Sequence of chain 2.A:
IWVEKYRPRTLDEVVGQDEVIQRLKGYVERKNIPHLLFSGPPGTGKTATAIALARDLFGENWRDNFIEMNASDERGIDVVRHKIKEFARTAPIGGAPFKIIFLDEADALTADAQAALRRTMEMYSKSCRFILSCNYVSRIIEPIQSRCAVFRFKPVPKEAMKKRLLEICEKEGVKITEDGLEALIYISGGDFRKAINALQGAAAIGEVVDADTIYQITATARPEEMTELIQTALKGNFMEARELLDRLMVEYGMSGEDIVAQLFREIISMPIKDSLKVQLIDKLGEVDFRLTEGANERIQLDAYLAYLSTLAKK

Binding-site contacts:
Ligand atom N1 contacts residue VAL20 of chain 2.A at 3.2 Å (h-bond).
Ligand atom O1A contacts residue THR49 of chain 2.A at 3.1 Å (h-bond).
Ligand atom O3' contacts residue ARG12 of chain 2.A at 3.3 Å.
Ligand atom N3 contacts residue PRO13 of chain 2.A at 3.5 Å.
Ligand atom C4 contacts residue PHE197 of chain 2.A at 3.3 Å (hydrophobic).
Ligand atom O3G contacts residue LYS51 of chain 2.A at 3.5 Å.
Ligand atom O3' contacts residue VAL8 of chain 2.A at 2.7 Å (h-bond).
Ligand atom PB contacts residue ARG198 of chain 2.A at 3.1 Å.
Ligand atom N7 contacts residue THR49 of chain 2.A at 3.4 Å.
Ligand atom O2' contacts residue VAL8 of chain 2.A at 3.5 Å (h-bond).
Ligand atom O2G contacts residue THR52 of chain 2.A at 2.5 Å (h-bond).
Ligand atom C8 contacts residue PHE197 of chain 2.A at 3.1 Å (hydrophobic).
Ligand atom O2A contacts residue ALA53 of chain 2.A at 2.5 Å.
Ligand atom N9 contacts residue PHE197 of chain 2.A at 3.5 Å.
Ligand atom C2 contacts residue PRO13 of chain 2.A at 3.6 Å (hydrophobic).
Ligand atom O2' contacts residue PRO13 of chain 2.A at 3.0 Å.
Ligand atom N3B contacts residue ARG198 of chain 2.A at 3.3 Å (salt-bridge).
Ligand atom O2' contacts residue TYR11 of chain 2.A at 3.0 Å (h-bond).
Ligand atom O2' contacts residue ARG12 of chain 2.A at 2.8 Å.
Ligand atom O1B contacts residue ARG198 of chain 2.A at 2.3 Å (salt-bridge).
Ligand atom O2A contacts residue GLY50 of chain 2.A at 3.0 Å.
Ligand atom C6 contacts residue PHE197 of chain 2.A at 3.5 Å (hydrophobic).
Ligand atom O3G contacts residue GLY50 of chain 2.A at 3.4 Å (h-bond).
Ligand atom N6 contacts residue VAL20 of chain 2.A at 3.4 Å (h-bond).
Ligand atom O1A contacts residue GLY48 of chain 2.A at 3.4 Å.
Ligand atom N6 contacts residue THR49 of chain 2.A at 2.4 Å (h-bond).
Ligand atom C5 contacts residue PHE197 of chain 2.A at 3.0 Å (hydrophobic).
Ligand atom O3G contacts residue THR49 of chain 2.A at 2.9 Å (h-bond).
Ligand atom C4' contacts residue VAL8 of chain 2.A at 3.6 Å (hydrophobic).
Ligand atom O3G contacts residue GLY48 of chain 2.A at 2.8 Å (h-bond).
Ligand atom O3A contacts residue THR52 of chain 2.A at 3.6 Å.
Ligand atom C6 contacts residue THR49 of chain 2.A at 3.3 Å.
Ligand atom N3B contacts residue GLY48 of chain 2.A at 3.4 Å (h-bond).
Ligand atom O2B contacts residue ARG198 of chain 2.A at 3.0 Å (salt-bridge).
Ligand atom O2G contacts residue LYS51 of chain 2.A at 3.0 Å (salt-bridge).
Ligand atom C2' contacts residue PRO13 of chain 2.A at 3.6 Å (hydrophobic).
Ligand atom O4' contacts residue PHE197 of chain 2.A at 3.5 Å.
Ligand atom C3' contacts residue VAL8 of chain 2.A at 3.5 Å (hydrophobic).
Ligand atom O1A contacts residue GLY50 of chain 2.A at 2.6 Å (h-bond).
Ligand atom N7 contacts residue PHE197 of chain 2.A at 2.9 Å.

This protein binds this small molecule.
Small molecule (SMILES): Nc1ncnc2c1ncn2[C@@H]1O[C@H](CO[P](=O)(O)O[P](=O)(O)NP(=O)(O)O)[C@@H](O)[C@H]1O